Sequence of chain 1.B:
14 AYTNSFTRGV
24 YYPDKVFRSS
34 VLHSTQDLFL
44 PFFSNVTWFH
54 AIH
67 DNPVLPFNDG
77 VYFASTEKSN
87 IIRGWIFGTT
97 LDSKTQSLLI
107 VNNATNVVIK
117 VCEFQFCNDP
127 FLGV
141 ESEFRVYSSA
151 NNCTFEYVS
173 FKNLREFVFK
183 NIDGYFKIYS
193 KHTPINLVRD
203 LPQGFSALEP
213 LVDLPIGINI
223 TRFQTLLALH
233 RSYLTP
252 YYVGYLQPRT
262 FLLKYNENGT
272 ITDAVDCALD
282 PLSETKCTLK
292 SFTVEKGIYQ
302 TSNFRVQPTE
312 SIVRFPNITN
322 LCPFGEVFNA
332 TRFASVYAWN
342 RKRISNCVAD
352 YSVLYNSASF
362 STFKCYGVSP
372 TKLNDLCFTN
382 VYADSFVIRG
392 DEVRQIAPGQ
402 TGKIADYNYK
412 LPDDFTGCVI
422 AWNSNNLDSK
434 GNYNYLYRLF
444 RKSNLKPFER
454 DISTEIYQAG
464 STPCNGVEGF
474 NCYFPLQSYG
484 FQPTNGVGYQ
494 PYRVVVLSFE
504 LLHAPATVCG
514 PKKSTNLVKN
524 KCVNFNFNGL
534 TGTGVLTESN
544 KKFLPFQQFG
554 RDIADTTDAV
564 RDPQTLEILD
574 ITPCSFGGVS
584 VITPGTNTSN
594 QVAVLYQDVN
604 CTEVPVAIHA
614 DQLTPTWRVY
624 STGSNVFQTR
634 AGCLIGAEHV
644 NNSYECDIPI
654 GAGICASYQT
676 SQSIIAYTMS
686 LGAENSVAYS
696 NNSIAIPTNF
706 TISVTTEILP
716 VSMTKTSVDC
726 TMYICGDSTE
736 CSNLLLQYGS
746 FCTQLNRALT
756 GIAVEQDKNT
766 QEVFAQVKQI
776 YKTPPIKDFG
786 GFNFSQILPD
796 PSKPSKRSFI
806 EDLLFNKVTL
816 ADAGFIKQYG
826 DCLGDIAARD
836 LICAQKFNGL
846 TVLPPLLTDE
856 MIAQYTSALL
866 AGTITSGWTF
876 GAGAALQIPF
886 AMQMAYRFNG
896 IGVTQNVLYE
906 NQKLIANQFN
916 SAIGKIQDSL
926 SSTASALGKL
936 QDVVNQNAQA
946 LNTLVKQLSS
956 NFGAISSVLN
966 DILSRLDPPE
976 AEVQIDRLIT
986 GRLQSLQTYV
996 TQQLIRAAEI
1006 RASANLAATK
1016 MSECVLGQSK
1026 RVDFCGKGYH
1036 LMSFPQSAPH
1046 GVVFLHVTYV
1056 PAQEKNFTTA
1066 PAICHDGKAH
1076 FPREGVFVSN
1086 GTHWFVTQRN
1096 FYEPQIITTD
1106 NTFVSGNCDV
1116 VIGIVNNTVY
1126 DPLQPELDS

Binding-site contacts:
Ligand atom O6 contacts residue PRO566 of chain 1.B at 4.0 Å.
Ligand atom C1 contacts residue ASN318 of chain 1.B at 1.5 Å.
Ligand atom O3 contacts residue GLN567 of chain 1.B at 4.3 Å.
Ligand atom O6 contacts residue ASN318 of chain 1.B at 4.2 Å.
Ligand atom O4 contacts residue GLN567 of chain 1.B at 4.2 Å.
Ligand atom C7 contacts residue ASN318 of chain 1.B at 3.7 Å.
Ligand atom C5 contacts residue ASN318 of chain 1.B at 3.7 Å.
Ligand atom O6 contacts residue GLN567 of chain 1.B at 3.1 Å (h-bond).
Ligand atom C8 contacts residue GLN567 of chain 1.B at 4.0 Å.
Ligand atom C3 contacts residue ASN318 of chain 1.B at 3.8 Å.
Ligand atom C2 contacts residue GLN567 of chain 1.B at 4.2 Å.
Ligand atom C3 contacts residue GLN567 of chain 1.B at 4.2 Å.
Ligand atom C4 contacts residue ASN318 of chain 1.B at 4.3 Å.
Ligand atom O5 contacts residue ASN318 of chain 1.B at 2.5 Å (h-bond).
Ligand atom O7 contacts residue ASN318 of chain 1.B at 4.5 Å.
Ligand atom N2 contacts residue ASN318 of chain 1.B at 2.8 Å (h-bond).
Ligand atom O5 contacts residue GLN567 of chain 1.B at 3.9 Å.
Ligand atom C5 contacts residue GLN567 of chain 1.B at 3.9 Å.
Ligand atom C2 contacts residue ASN318 of chain 1.B at 2.5 Å.
Ligand atom C8 contacts residue ASN318 of chain 1.B at 4.2 Å.
Ligand atom C6 contacts residue GLN567 of chain 1.B at 3.8 Å.
Ligand atom C4 contacts residue GLN567 of chain 1.B at 3.4 Å.

A protein and the small-molecule ligand that binds it are described below.
Small molecule (SMILES): CC(=O)N[C@@H]1[C@@H](O)[C@H](O)[C@@H](CO)O[C@H]1O